This protein binds this small molecule.
Small molecule (SMILES): CC(=O)N[C@@H]1[C@@H](O)[C@H](O)[C@@H](CO)O[C@H]1O

Sequence of chain 1.A:
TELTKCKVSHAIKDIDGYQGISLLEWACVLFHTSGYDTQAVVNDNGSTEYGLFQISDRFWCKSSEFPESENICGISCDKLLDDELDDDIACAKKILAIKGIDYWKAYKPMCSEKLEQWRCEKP

Binding-site contacts:
Ligand atom O3 contacts residue ASP203 of chain 1.B at 3.8 Å.
Ligand atom C8 contacts residue PHE244 of chain 1.B at 3.3 Å (hydrophobic).
Ligand atom C7 contacts residue ARG243 of chain 1.B at 3.6 Å.
Ligand atom C8 contacts residue ASP203 of chain 1.B at 3.3 Å.
Ligand atom O7 contacts residue GLY199 of chain 1.B at 3.9 Å.
Ligand atom C6 contacts residue TYR173 of chain 1.B at 3.5 Å (hydrophobic).
Ligand atom C8 contacts residue ARG243 of chain 1.B at 3.8 Å.
Ligand atom N2 contacts residue ASP203 of chain 1.B at 2.7 Å (salt-bridge).
Ligand atom O6 contacts residue LYS163 of chain 1.B at 3.8 Å.
Ligand atom O6 contacts residue PHE164 of chain 1.B at 3.8 Å.
Ligand atom C1 contacts residue HIS32 of chain 1.A at 3.6 Å.
Ligand atom C7 contacts residue ASP203 of chain 1.B at 3.4 Å.
Ligand atom C3 contacts residue ASP203 of chain 1.B at 3.6 Å.
Ligand atom C5 contacts residue TYR170 of chain 1.B at 3.7 Å (hydrophobic).
Ligand atom C2 contacts residue TYR170 of chain 1.B at 3.9 Å (hydrophobic).
Ligand atom O3 contacts residue GLY199 of chain 1.B at 3.5 Å.
Ligand atom O5 contacts residue TYR170 of chain 1.B at 3.9 Å.
Ligand atom C5 contacts residue TYR173 of chain 1.B at 3.7 Å (hydrophobic).
Ligand atom O4 contacts residue ASP202 of chain 1.B at 2.7 Å (salt-bridge).
Ligand atom O1 contacts residue HIS32 of chain 1.A at 2.8 Å (h-bond).
Ligand atom C2 contacts residue ASP203 of chain 1.B at 3.7 Å.
Ligand atom C3 contacts residue TYR170 of chain 1.B at 3.6 Å (hydrophobic).
Ligand atom O4 contacts residue TYR173 of chain 1.B at 3.4 Å.
Ligand atom O5 contacts residue PHE31 of chain 1.A at 3.8 Å.
Ligand atom C7 contacts residue PHE244 of chain 1.B at 4.1 Å (hydrophobic).
Ligand atom C7 contacts residue GLY200 of chain 1.B at 3.4 Å.
Ligand atom N2 contacts residue TYR170 of chain 1.B at 4.0 Å.
Ligand atom C3 contacts residue ASP202 of chain 1.B at 3.3 Å.
Ligand atom C6 contacts residue PHE164 of chain 1.B at 3.8 Å (hydrophobic).
Ligand atom O3 contacts residue ASP202 of chain 1.B at 2.6 Å (salt-bridge).
Ligand atom O7 contacts residue ARG243 of chain 1.B at 2.7 Å (salt-bridge).
Ligand atom C4 contacts residue TYR173 of chain 1.B at 4.1 Å (hydrophobic).
Ligand atom C4 contacts residue ASP202 of chain 1.B at 3.5 Å.
Ligand atom C1 contacts residue TYR170 of chain 1.B at 3.4 Å (hydrophobic).
Ligand atom C8 contacts residue GLY200 of chain 1.B at 3.6 Å.
Ligand atom N2 contacts residue GLY200 of chain 1.B at 3.7 Å.
Ligand atom O3 contacts residue GLY200 of chain 1.B at 3.0 Å (h-bond).
Ligand atom O7 contacts residue GLY200 of chain 1.B at 3.7 Å.
Ligand atom C3 contacts residue GLY200 of chain 1.B at 4.1 Å.
Ligand atom O1 contacts residue PHE31 of chain 1.A at 4.0 Å.

Sequence of chain 1.B:
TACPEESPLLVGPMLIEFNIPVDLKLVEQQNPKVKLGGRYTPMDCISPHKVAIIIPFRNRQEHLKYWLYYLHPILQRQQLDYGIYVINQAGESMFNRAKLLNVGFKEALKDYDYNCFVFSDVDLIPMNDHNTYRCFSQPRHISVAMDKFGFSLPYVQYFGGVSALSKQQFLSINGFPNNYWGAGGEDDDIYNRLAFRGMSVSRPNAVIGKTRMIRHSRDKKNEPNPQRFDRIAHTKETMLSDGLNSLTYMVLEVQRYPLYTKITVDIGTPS